Binding-site contacts:
Ligand atom O3' contacts residue TYR79 of chain 1.A at 3.7 Å.
Ligand atom O4P contacts residue TYR107 of chain 1.A at 3.8 Å.
Ligand atom O4 contacts residue LEU83 of chain 1.A at 3.5 Å.
Ligand atom P2 contacts residue ARG35 of chain 1.A at 3.6 Å.
Ligand atom O4P contacts residue ARG35 of chain 1.A at 2.8 Å (salt-bridge).
Ligand atom C4 contacts residue LEU83 of chain 1.A at 3.6 Å (hydrophobic).
Ligand atom N3 contacts residue LEU83 of chain 1.A at 3.7 Å.
Ligand atom P1 contacts residue LYS78 of chain 1.A at 4.0 Å.
Ligand atom C2' contacts residue TYR109 of chain 1.A at 3.6 Å (hydrophobic).
Ligand atom C4' contacts residue TYR79 of chain 1.A at 3.7 Å (hydrophobic).
Ligand atom O5' contacts residue ARG81 of chain 1.A at 3.0 Å (salt-bridge).
Ligand atom O3' contacts residue LYS78 of chain 1.A at 4.0 Å.
Ligand atom C3' contacts residue TYR107 of chain 1.A at 3.7 Å (hydrophobic).
Ligand atom O2 contacts residue ASP77 of chain 1.A at 3.6 Å.
Ligand atom C2 contacts residue TYR109 of chain 1.A at 3.9 Å (hydrophobic).
Ligand atom C5M contacts residue ARG35 of chain 1.A at 3.7 Å.
Ligand atom C5M contacts residue LEU36 of chain 1.A at 3.6 Å (hydrophobic).
Ligand atom C4' contacts residue ARG81 of chain 1.A at 3.7 Å.
Ligand atom O5P contacts residue ARG81 of chain 1.A at 2.8 Å (salt-bridge).
Ligand atom O4P contacts residue CA1 of chain 1.B at 3.3 Å.
Ligand atom O2P contacts residue TYR79 of chain 1.A at 2.7 Å (h-bond).
Ligand atom O4' contacts residue ASP77 of chain 1.A at 4.0 Å.
Ligand atom O4' contacts residue ARG81 of chain 1.A at 2.9 Å (salt-bridge).
Ligand atom C5' contacts residue ARG81 of chain 1.A at 3.9 Å.
Ligand atom C2 contacts residue ASP77 of chain 1.A at 3.9 Å.
Ligand atom C4 contacts residue TYR109 of chain 1.A at 3.8 Å (hydrophobic).
Ligand atom O4' contacts residue TYR79 of chain 1.A at 3.8 Å.
Ligand atom O4 contacts residue LEU37 of chain 1.A at 3.5 Å.
Ligand atom O2 contacts residue TYR109 of chain 1.A at 3.9 Å.
Ligand atom P1 contacts residue TYR79 of chain 1.A at 3.5 Å.
Ligand atom P2 contacts residue ARG81 of chain 1.A at 3.9 Å.
Ligand atom O5' contacts residue ARG35 of chain 1.A at 3.8 Å.
Ligand atom C2' contacts residue TYR107 of chain 1.A at 3.5 Å (hydrophobic).
Ligand atom N3 contacts residue TYR109 of chain 1.A at 3.6 Å.
Ligand atom O4P contacts residue ASP40 of chain 1.A at 3.4 Å (salt-bridge).
Ligand atom O3P contacts residue TYR79 of chain 1.A at 3.2 Å (h-bond).
Ligand atom C5M contacts residue TYR107 of chain 1.A at 3.8 Å (hydrophobic).
Ligand atom C5' contacts residue TYR107 of chain 1.A at 3.5 Å (hydrophobic).
Ligand atom O5P contacts residue ARG35 of chain 1.A at 3.2 Å (salt-bridge).
Ligand atom O2P contacts residue LYS78 of chain 1.A at 2.7 Å (salt-bridge).

A protein and the small-molecule ligand that binds it are described below.
Small molecule (SMILES): Cc1cn([C@H]2C[C@H](OP(=O)(O)O)[C@@H](COP(=O)(O)O)O2)c(=O)[nH]c1=O

Sequence of chain 1.A:
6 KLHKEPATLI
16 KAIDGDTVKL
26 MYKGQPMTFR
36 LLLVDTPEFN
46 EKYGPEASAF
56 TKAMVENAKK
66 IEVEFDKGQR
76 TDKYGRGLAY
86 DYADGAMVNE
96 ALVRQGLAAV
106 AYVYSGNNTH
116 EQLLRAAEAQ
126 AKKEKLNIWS